Sequence of chain 1.B:
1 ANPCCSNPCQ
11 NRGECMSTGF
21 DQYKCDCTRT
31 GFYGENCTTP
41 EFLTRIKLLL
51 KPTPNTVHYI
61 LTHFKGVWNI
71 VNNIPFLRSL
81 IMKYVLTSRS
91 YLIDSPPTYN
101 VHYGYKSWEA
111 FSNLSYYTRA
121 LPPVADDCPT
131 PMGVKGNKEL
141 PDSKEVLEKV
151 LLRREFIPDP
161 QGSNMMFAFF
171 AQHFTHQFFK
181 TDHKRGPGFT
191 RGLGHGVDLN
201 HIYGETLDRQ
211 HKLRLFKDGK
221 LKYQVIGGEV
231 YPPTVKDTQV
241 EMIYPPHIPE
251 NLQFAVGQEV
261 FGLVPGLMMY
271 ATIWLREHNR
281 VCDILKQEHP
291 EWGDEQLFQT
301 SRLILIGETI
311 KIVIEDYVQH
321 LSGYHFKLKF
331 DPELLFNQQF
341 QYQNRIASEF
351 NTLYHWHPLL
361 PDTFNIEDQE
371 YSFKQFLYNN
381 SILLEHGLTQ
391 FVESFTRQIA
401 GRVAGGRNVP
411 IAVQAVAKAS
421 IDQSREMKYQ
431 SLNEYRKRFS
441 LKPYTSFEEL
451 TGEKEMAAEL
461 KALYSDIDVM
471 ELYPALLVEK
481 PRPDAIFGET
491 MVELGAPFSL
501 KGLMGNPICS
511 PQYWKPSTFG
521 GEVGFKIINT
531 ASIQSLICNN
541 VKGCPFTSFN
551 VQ

A protein and the small-molecule ligand that binds it are described below.
Small molecule (SMILES): CC(=O)N[C@H]1[C@H](O[C@H]2[C@H](O)[C@@H](NC(C)=O)CO[C@@H]2CO)O[C@H](CO)[C@@H](O)[C@@H]1O

Binding-site contacts:
Ligand atom O5 contacts residue PHE189 of chain 1.A at 4.2 Å.
Ligand atom O5 contacts residue TYR116 of chain 1.A at 3.4 Å.
Ligand atom O6 contacts residue TYR116 of chain 1.A at 3.6 Å (h-bond).
Ligand atom C1 contacts residue SER115 of chain 1.A at 4.5 Å.
Ligand atom N2 contacts residue ASN113 of chain 1.A at 3.0 Å (h-bond).
Ligand atom C8 contacts residue PHE189 of chain 1.A at 4.3 Å (hydrophobic).
Ligand atom O5 contacts residue GLU109 of chain 1.A at 3.5 Å (salt-bridge).
Ligand atom C3 contacts residue ARG185 of chain 1.A at 3.8 Å.
Ligand atom O7 contacts residue ARG185 of chain 1.A at 3.2 Å (salt-bridge).
Ligand atom O3 contacts residue LEU207 of chain 1.B at 4.2 Å.
Ligand atom O3 contacts residue ARG185 of chain 1.A at 4.0 Å.
Ligand atom C1 contacts residue ASN113 of chain 1.A at 1.5 Å.
Ligand atom C4 contacts residue ARG185 of chain 1.A at 4.1 Å.
Ligand atom C5 contacts residue ASN113 of chain 1.A at 3.6 Å.
Ligand atom O6 contacts residue LEU207 of chain 1.B at 3.8 Å.
Ligand atom O5 contacts residue ASN113 of chain 1.A at 2.3 Å (h-bond).
Ligand atom C1 contacts residue LEU207 of chain 1.B at 4.3 Å (hydrophobic).
Ligand atom C3 contacts residue ASN113 of chain 1.A at 3.8 Å.
Ligand atom C2 contacts residue GLU109 of chain 1.A at 4.1 Å.
Ligand atom C3 contacts residue LEU207 of chain 1.B at 4.4 Å (hydrophobic).
Ligand atom C4 contacts residue ASN113 of chain 1.A at 4.2 Å.
Ligand atom O7 contacts residue ASN113 of chain 1.A at 3.8 Å.
Ligand atom C5 contacts residue PHE189 of chain 1.A at 3.8 Å (hydrophobic).
Ligand atom C5 contacts residue LEU207 of chain 1.B at 4.3 Å (hydrophobic).
Ligand atom C5 contacts residue TYR116 of chain 1.A at 4.3 Å (hydrophobic).
Ligand atom C6 contacts residue TYR116 of chain 1.A at 3.4 Å (hydrophobic).
Ligand atom C7 contacts residue ARG185 of chain 1.A at 4.0 Å.
Ligand atom C1 contacts residue GLU109 of chain 1.A at 3.7 Å.
Ligand atom O7 contacts residue LEU207 of chain 1.B at 3.7 Å.
Ligand atom C2 contacts residue LEU207 of chain 1.B at 4.4 Å (hydrophobic).
Ligand atom C8 contacts residue ARG185 of chain 1.A at 3.9 Å.
Ligand atom O4 contacts residue ARG185 of chain 1.A at 3.5 Å (salt-bridge).
Ligand atom C2 contacts residue ASN113 of chain 1.A at 2.4 Å.
Ligand atom O5 contacts residue LEU207 of chain 1.B at 4.2 Å.
Ligand atom C4 contacts residue LEU207 of chain 1.B at 3.9 Å (hydrophobic).
Ligand atom C6 contacts residue PHE189 of chain 1.A at 3.6 Å (hydrophobic).
Ligand atom C5 contacts residue ARG185 of chain 1.A at 4.2 Å.
Ligand atom C1 contacts residue TYR116 of chain 1.A at 4.0 Å (hydrophobic).
Ligand atom C7 contacts residue ASN113 of chain 1.A at 3.6 Å.

Sequence of chain 1.A:
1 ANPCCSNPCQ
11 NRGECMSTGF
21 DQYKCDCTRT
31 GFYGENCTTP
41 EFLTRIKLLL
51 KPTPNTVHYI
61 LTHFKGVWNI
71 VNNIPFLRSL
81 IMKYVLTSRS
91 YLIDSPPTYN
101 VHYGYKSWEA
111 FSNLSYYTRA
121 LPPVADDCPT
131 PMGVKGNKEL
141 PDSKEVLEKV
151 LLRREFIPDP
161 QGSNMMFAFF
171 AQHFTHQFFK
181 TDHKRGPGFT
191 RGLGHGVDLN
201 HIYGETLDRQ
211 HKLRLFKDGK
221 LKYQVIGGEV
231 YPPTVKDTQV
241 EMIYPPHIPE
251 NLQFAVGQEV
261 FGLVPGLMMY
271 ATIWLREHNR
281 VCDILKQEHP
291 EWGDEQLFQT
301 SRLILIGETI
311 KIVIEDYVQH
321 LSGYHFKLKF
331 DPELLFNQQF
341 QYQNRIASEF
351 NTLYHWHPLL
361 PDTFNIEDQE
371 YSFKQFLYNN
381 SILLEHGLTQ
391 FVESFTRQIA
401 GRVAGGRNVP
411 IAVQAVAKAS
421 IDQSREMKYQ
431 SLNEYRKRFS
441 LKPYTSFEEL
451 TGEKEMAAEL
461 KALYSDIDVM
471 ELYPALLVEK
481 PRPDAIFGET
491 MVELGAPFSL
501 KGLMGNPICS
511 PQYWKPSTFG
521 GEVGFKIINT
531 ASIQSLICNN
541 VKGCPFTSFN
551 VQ